A protein and the small-molecule ligand that binds it are described below.
Small molecule (SMILES): CC(=O)N[C@@H]1[C@@H](O)[C@H](O)[C@@H](CO)O[C@H]1O

Binding-site contacts:
Ligand atom C7 contacts residue ASN142 of chain 1.F at 4.1 Å.
Ligand atom N2 contacts residue ASN142 of chain 1.F at 2.9 Å (h-bond).
Ligand atom O6 contacts residue ASN142 of chain 1.F at 4.2 Å.
Ligand atom C6 contacts residue ASN142 of chain 1.F at 4.4 Å.
Ligand atom C5 contacts residue ASN142 of chain 1.F at 3.7 Å.
Ligand atom C4 contacts residue ASN142 of chain 1.F at 4.3 Å.
Ligand atom C1 contacts residue ASN142 of chain 1.F at 1.4 Å.
Ligand atom C6 contacts residue PRO141 of chain 1.F at 4.3 Å (hydrophobic).
Ligand atom O5 contacts residue PRO141 of chain 1.F at 4.0 Å.
Ligand atom C3 contacts residue ASN142 of chain 1.F at 3.8 Å.
Ligand atom O5 contacts residue ASN142 of chain 1.F at 2.4 Å (h-bond).
Ligand atom C2 contacts residue ASN142 of chain 1.F at 2.5 Å.

Sequence of chain 1.F:
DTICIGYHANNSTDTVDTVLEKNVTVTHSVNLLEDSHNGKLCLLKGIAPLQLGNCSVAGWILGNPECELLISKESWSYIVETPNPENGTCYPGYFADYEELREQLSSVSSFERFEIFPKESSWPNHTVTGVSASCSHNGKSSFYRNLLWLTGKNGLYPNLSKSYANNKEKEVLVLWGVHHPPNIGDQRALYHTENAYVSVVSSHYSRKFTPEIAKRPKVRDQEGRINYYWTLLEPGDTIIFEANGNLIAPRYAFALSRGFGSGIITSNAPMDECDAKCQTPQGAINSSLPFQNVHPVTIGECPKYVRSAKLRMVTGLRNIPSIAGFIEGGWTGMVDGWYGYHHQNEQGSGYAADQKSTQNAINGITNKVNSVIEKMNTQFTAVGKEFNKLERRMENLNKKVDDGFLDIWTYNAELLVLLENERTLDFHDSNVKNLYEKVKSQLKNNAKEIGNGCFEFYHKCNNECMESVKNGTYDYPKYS